The small molecule below binds the protein below.
Small molecule (SMILES): CC(=O)N[C@H]1[C@H](O[C@H]2[C@H](O)[C@@H](NC(C)=O)CO[C@@H]2CO)O[C@H](CO)[C@@H](O)[C@@H]1O

Binding-site contacts:
Ligand atom O5 contacts residue ASN12 of chain 16.F at 2.7 Å (h-bond).
Ligand atom C2 contacts residue ASN12 of chain 16.F at 3.2 Å.
Ligand atom O7 contacts residue ASN12 of chain 16.F at 3.7 Å.
Ligand atom C5 contacts residue ASN12 of chain 16.F at 4.1 Å.
Ligand atom N2 contacts residue ASN12 of chain 16.F at 3.8 Å.
Ligand atom C1 contacts residue ASN12 of chain 16.F at 2.1 Å.
Ligand atom C7 contacts residue ASN12 of chain 16.F at 3.9 Å.

Sequence of chain 16.F:
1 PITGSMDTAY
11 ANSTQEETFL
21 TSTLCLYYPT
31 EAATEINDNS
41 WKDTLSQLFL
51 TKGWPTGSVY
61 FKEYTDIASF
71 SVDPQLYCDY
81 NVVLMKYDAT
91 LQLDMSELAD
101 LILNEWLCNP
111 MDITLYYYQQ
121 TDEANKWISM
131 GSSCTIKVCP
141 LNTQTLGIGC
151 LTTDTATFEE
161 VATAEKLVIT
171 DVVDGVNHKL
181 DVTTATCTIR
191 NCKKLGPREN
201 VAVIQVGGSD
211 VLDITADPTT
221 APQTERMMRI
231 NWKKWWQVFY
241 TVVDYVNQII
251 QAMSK